Binding-site contacts:
Ligand atom C11 contacts residue VAL240 of chain 1.A at 3.8 Å (hydrophobic).
Ligand atom C46 contacts residue GLU234 of chain 1.A at 3.9 Å.
Ligand atom N10 contacts residue PRO237 of chain 1.A at 3.6 Å.
Ligand atom N10 contacts residue VAL240 of chain 1.A at 3.5 Å.
Ligand atom C16 contacts residue LEU112 of chain 1.A at 3.6 Å (hydrophobic).
Ligand atom C20 contacts residue VAL240 of chain 1.A at 3.6 Å (hydrophobic).
Ligand atom C7 contacts residue LEU113 of chain 1.A at 3.7 Å (hydrophobic).
Ligand atom C4 contacts residue GLN270 of chain 1.A at 3.8 Å.
Ligand atom C2 contacts residue GLN270 of chain 1.A at 3.7 Å.
Ligand atom C14 contacts residue LEU112 of chain 1.A at 3.9 Å (hydrophobic).
Ligand atom N3 contacts residue MET268 of chain 1.A at 3.5 Å (h-bond).
Ligand atom C5 contacts residue LEU113 of chain 1.A at 3.6 Å (hydrophobic).
Ligand atom C16 contacts residue PRO237 of chain 1.A at 3.7 Å (hydrophobic).
Ligand atom C28 contacts residue GLU234 of chain 1.A at 3.2 Å.
Ligand atom C4 contacts residue PHE269 of chain 1.A at 3.8 Å (hydrophobic).
Ligand atom N21 contacts residue LEU112 of chain 1.A at 3.8 Å.
Ligand atom C4 contacts residue LEU113 of chain 1.A at 3.6 Å (hydrophobic).
Ligand atom C17 contacts residue PRO237 of chain 1.A at 3.9 Å (hydrophobic).
Ligand atom N3 contacts residue GLN270 of chain 1.A at 2.9 Å (h-bond).
Ligand atom C18 contacts residue VAL240 of chain 1.A at 3.9 Å (hydrophobic).
Ligand atom C4 contacts residue MET268 of chain 1.A at 3.2 Å (hydrophobic).
Ligand atom C15 contacts residue LEU112 of chain 1.A at 3.8 Å (hydrophobic).
Ligand atom N21 contacts residue GLY235 of chain 1.A at 3.5 Å (h-bond).
Ligand atom N3 contacts residue PHE269 of chain 1.A at 3.4 Å.
Ligand atom O29 contacts residue ALA109 of chain 1.A at 3.7 Å.
Ligand atom C11 contacts residue PRO237 of chain 1.A at 3.8 Å (hydrophobic).
Ligand atom C29 contacts residue GLU234 of chain 1.A at 3.6 Å.
Ligand atom C15 contacts residue PRO237 of chain 1.A at 3.8 Å (hydrophobic).
Ligand atom C9 contacts residue ALA109 of chain 1.A at 3.5 Å (hydrophobic).
Ligand atom C27 contacts residue GLU234 of chain 1.A at 3.6 Å.
Ligand atom C23 contacts residue GLY235 of chain 1.A at 3.6 Å.
Ligand atom C2 contacts residue PHE269 of chain 1.A at 3.8 Å (hydrophobic).
Ligand atom C14 contacts residue ALA109 of chain 1.A at 3.7 Å (hydrophobic).
Ligand atom C25 contacts residue GLY235 of chain 1.A at 3.5 Å.
Ligand atom C26 contacts residue GLY235 of chain 1.A at 3.7 Å.
Ligand atom C17 contacts residue ALA205 of chain 1.A at 3.6 Å (hydrophobic).
Ligand atom N8 contacts residue ALA109 of chain 1.A at 3.4 Å (h-bond).
Ligand atom N8 contacts residue LEU113 of chain 1.A at 3.7 Å.
Ligand atom C22 contacts residue GLY235 of chain 1.A at 3.6 Å.
Ligand atom N13 contacts residue ALA109 of chain 1.A at 2.8 Å (h-bond).

Sequence of chain 1.A:
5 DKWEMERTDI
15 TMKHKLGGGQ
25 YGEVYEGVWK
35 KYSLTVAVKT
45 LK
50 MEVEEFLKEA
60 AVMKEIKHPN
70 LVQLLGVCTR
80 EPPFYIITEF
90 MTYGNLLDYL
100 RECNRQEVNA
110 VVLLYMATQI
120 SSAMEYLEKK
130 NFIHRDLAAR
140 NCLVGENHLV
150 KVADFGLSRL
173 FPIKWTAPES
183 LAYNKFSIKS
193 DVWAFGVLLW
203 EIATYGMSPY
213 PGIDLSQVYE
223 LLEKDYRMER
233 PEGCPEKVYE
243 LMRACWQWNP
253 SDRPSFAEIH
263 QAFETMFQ

A protein and the small-molecule ligand that binds it are described below.
Small molecule (SMILES): Cc1ccc(NC(=O)c2ccc(CN3CCN(C)CC3)cc2)cc1Nc1nccc(-c2cccnc2)n1